Binding-site contacts:
Ligand atom C1 contacts residue ASN161 of chain 1.A at 1.4 Å.
Ligand atom C3 contacts residue ASN161 of chain 1.A at 3.9 Å.
Ligand atom C4 contacts residue ASN161 of chain 1.A at 4.2 Å.
Ligand atom C2 contacts residue ASN161 of chain 1.A at 2.6 Å.
Ligand atom O7 contacts residue ASN161 of chain 1.A at 3.9 Å.
Ligand atom C7 contacts residue ASN161 of chain 1.A at 3.8 Å.
Ligand atom C5 contacts residue ASN161 of chain 1.A at 3.4 Å.
Ligand atom N2 contacts residue ASN161 of chain 1.A at 3.2 Å (h-bond).
Ligand atom C6 contacts residue ASN161 of chain 1.A at 4.0 Å.
Ligand atom O5 contacts residue ASN161 of chain 1.A at 2.2 Å (h-bond).

This protein binds this small molecule.
Small molecule (SMILES): CC(=O)N[C@H]1[C@H](O[C@H]2[C@H](O)[C@@H](NC(C)=O)CO[C@@H]2CO)O[C@H](CO)[C@@H](O)[C@@H]1O

Sequence of chain 1.A:
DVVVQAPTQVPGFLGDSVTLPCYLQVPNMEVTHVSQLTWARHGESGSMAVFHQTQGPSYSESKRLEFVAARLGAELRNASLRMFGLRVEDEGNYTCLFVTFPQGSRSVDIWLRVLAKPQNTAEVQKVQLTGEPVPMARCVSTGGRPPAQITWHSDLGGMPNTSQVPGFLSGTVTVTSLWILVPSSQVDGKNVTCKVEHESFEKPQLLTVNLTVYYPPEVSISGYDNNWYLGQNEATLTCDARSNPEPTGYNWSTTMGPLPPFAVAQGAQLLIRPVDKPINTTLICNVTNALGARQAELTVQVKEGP